This protein binds this small molecule.
Small molecule (SMILES): CCNc1cc(C(=O)N[C@@H](Cc2ccccc2)[C@H](O)CN[C@@H](C)C(=O)NC2CCCCC2)cc(N(c2ccccc2)S(C)(=O)=O)c1

Sequence of chain 1.A:
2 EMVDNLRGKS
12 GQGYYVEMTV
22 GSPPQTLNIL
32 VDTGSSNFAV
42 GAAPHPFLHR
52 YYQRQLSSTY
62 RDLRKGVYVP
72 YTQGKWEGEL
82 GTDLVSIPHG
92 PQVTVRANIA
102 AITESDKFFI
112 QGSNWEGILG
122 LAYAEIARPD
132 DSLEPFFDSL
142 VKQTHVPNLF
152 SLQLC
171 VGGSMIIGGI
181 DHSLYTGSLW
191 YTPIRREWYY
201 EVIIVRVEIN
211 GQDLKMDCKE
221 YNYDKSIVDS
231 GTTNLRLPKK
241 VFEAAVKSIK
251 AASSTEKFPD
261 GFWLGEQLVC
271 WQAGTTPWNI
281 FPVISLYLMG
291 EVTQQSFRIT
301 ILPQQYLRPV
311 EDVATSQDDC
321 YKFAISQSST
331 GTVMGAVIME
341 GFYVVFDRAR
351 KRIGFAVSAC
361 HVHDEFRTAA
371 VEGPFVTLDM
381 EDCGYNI

Binding-site contacts:
Ligand atom O22 contacts residue TYR72 of chain 1.A at 3.3 Å.
Ligand atom N29 contacts residue GLY35 of chain 1.A at 2.9 Å (h-bond).
Ligand atom C5 contacts residue GLN74 of chain 1.A at 3.6 Å.
Ligand atom C25 contacts residue GLY35 of chain 1.A at 3.3 Å.
Ligand atom C23 contacts residue ASP229 of chain 1.A at 3.4 Å.
Ligand atom C40 contacts residue THR73 of chain 1.A at 3.5 Å.
Ligand atom O46 contacts residue ARG236 of chain 1.A at 3.3 Å.
Ligand atom C21 contacts residue ASP33 of chain 1.A at 3.5 Å.
Ligand atom C16 contacts residue GLN74 of chain 1.A at 3.3 Å.
Ligand atom C38 contacts residue ARG236 of chain 1.A at 3.6 Å.
Ligand atom C2 contacts residue GLN74 of chain 1.A at 3.6 Å.
Ligand atom N12 contacts residue GLY231 of chain 1.A at 2.8 Å (h-bond).
Ligand atom C31 contacts residue SER36 of chain 1.A at 3.5 Å.
Ligand atom O28 contacts residue THR73 of chain 1.A at 3.3 Å (h-bond).
Ligand atom C14 contacts residue ASP33 of chain 1.A at 3.5 Å.
Ligand atom C1 contacts residue GLY231 of chain 1.A at 3.4 Å.
Ligand atom C25 contacts residue ASP229 of chain 1.A at 3.4 Å.
Ligand atom C35 contacts residue TYR199 of chain 1.A at 3.4 Å (hydrophobic).
Ligand atom C26 contacts residue ASP229 of chain 1.A at 3.4 Å.
Ligand atom N3 contacts residue THR233 of chain 1.A at 3.2 Å (h-bond).
Ligand atom N3 contacts residue GLY12 of chain 1.A at 3.5 Å (h-bond).
Ligand atom N3 contacts residue GLN74 of chain 1.A at 3.5 Å (h-bond).
Ligand atom N24 contacts residue GLY35 of chain 1.A at 3.1 Å (h-bond).
Ligand atom O45 contacts residue THR233 of chain 1.A at 3.2 Å (h-bond).
Ligand atom C17 contacts residue GLN74 of chain 1.A at 3.2 Å.
Ligand atom C10 contacts residue THR73 of chain 1.A at 3.6 Å.
Ligand atom O22 contacts residue GLY35 of chain 1.A at 3.5 Å (h-bond).
Ligand atom O45 contacts residue THR232 of chain 1.A at 3.5 Å.
Ligand atom O11 contacts residue GLN74 of chain 1.A at 3.0 Å (h-bond).
Ligand atom C32 contacts residue VAL70 of chain 1.A at 3.6 Å (hydrophobic).
Ligand atom O46 contacts residue SER326 of chain 1.A at 3.4 Å (h-bond).
Ligand atom C19 contacts residue LEU31 of chain 1.A at 3.6 Å (hydrophobic).
Ligand atom O45 contacts residue ASN234 of chain 1.A at 3.0 Å (h-bond).
Ligand atom O22 contacts residue ASP33 of chain 1.A at 2.6 Å (salt-bridge).
Ligand atom O11 contacts residue THR73 of chain 1.A at 2.7 Å (h-bond).
Ligand atom C9 contacts residue GLY231 of chain 1.A at 3.2 Å.
Ligand atom N24 contacts residue ASP229 of chain 1.A at 2.6 Å (salt-bridge).
Ligand atom C2 contacts residue GLY12 of chain 1.A at 3.5 Å.
Ligand atom C42 contacts residue GLN74 of chain 1.A at 3.5 Å.
Ligand atom O46 contacts residue ASN234 of chain 1.A at 3.5 Å (h-bond).